Sequence of chain 1.A:
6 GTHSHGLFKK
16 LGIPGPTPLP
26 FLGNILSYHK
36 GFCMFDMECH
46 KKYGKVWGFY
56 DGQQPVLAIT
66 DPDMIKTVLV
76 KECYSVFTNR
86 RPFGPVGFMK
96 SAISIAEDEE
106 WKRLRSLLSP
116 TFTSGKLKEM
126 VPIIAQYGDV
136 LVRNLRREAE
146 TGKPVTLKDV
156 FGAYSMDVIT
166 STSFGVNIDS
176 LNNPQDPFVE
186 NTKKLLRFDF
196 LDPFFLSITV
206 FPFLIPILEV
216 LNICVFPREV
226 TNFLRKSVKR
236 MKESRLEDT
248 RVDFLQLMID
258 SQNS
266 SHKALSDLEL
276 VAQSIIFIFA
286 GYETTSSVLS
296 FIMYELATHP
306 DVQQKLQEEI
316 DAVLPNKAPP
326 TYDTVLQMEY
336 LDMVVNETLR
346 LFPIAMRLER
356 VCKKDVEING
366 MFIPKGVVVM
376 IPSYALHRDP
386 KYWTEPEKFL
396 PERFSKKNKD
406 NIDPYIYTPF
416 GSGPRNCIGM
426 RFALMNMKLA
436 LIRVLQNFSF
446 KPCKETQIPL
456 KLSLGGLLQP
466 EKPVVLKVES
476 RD

Binding-site contacts:
Ligand atom C20 contacts residue PHE193 of chain 1.A at 4.4 Å (hydrophobic).
Ligand atom C16 contacts residue PHE200 of chain 1.A at 3.8 Å (hydrophobic).
Ligand atom C18 contacts residue ASP197 of chain 1.A at 3.5 Å.
Ligand atom C21 contacts residue ASP194 of chain 1.A at 4.1 Å.
Ligand atom C15 contacts residue PHE200 of chain 1.A at 4.2 Å (hydrophobic).
Ligand atom O20 contacts residue PHE193 of chain 1.A at 3.5 Å.
Ligand atom C11 contacts residue ASP197 of chain 1.A at 4.4 Å.
Ligand atom C20 contacts residue ASP197 of chain 1.A at 4.4 Å.
Ligand atom C16 contacts residue PHE193 of chain 1.A at 3.5 Å (hydrophobic).
Ligand atom C16 contacts residue VAL220 of chain 1.A at 4.1 Å (hydrophobic).
Ligand atom C21 contacts residue ASP197 of chain 1.A at 3.8 Å.
Ligand atom C18 contacts residue PHE199 of chain 1.A at 3.7 Å (hydrophobic).
Ligand atom C20 contacts residue PHE200 of chain 1.A at 4.1 Å (hydrophobic).
Ligand atom C6 contacts residue ILE218 of chain 1.A at 4.1 Å (hydrophobic).
Ligand atom O20 contacts residue ARG192 of chain 1.A at 4.5 Å.
Ligand atom C11 contacts residue PHE199 of chain 1.A at 4.4 Å (hydrophobic).
Ligand atom C15 contacts residue VAL220 of chain 1.A at 3.8 Å (hydrophobic).
Ligand atom O20 contacts residue PHE200 of chain 1.A at 3.2 Å.
Ligand atom C20 contacts residue ASP194 of chain 1.A at 4.0 Å.
Ligand atom C7 contacts residue CYS219 of chain 1.A at 4.1 Å (hydrophobic).
Ligand atom O20 contacts residue ASP194 of chain 1.A at 3.0 Å (salt-bridge).
Ligand atom C17 contacts residue PHE200 of chain 1.A at 4.4 Å (hydrophobic).
Ligand atom C8 contacts residue PHE199 of chain 1.A at 4.2 Å (hydrophobic).
Ligand atom C6 contacts residue PHE199 of chain 1.A at 4.1 Å (hydrophobic).
Ligand atom C19 contacts residue PHE199 of chain 1.A at 3.8 Å (hydrophobic).
Ligand atom C18 contacts residue PHE200 of chain 1.A at 3.7 Å (hydrophobic).
Ligand atom C12 contacts residue ASP197 of chain 1.A at 4.0 Å.
Ligand atom C15 contacts residue PHE193 of chain 1.A at 4.3 Å (hydrophobic).

The protein below binds the small molecule below.
Small molecule (SMILES): CC(=O)[C@H]1CC[C@H]2[C@@H]3CCC4=CC(=O)CC[C@]4(C)[C@H]3CC[C@]12C